This small molecule binds to this protein.
Small molecule (SMILES): N[C@@H](CCC(=O)O)C(=O)O

Sequence of chain 1.B:
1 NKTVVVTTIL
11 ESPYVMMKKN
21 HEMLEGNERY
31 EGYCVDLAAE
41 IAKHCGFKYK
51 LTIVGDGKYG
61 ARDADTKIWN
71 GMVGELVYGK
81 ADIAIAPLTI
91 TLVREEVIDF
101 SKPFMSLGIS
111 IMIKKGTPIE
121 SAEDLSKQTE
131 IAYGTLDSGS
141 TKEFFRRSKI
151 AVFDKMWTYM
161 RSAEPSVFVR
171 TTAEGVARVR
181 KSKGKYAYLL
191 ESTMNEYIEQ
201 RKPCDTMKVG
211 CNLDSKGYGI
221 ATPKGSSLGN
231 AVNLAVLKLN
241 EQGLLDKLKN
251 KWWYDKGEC

Binding-site contacts:
Ligand atom CA contacts residue THR89 of chain 1.B at 3.6 Å.
Ligand atom OXT contacts residue LEU88 of chain 1.B at 3.6 Å.
Ligand atom OXT contacts residue SER140 of chain 1.B at 4.1 Å.
Ligand atom OXT contacts residue PRO87 of chain 1.B at 3.8 Å.
Ligand atom OE2 contacts residue SER140 of chain 1.B at 3.3 Å (h-bond).
Ligand atom CG contacts residue GLU191 of chain 1.B at 3.1 Å.
Ligand atom N contacts residue TYR218 of chain 1.B at 3.6 Å.
Ligand atom C contacts residue GLY139 of chain 1.B at 4.1 Å.
Ligand atom CB contacts residue LEU136 of chain 1.B at 3.8 Å (hydrophobic).
Ligand atom CA contacts residue SER140 of chain 1.B at 3.1 Å.
Ligand atom O contacts residue TYR59 of chain 1.B at 3.8 Å.
Ligand atom CB contacts residue TYR59 of chain 1.B at 3.6 Å (hydrophobic).
Ligand atom N contacts residue SER140 of chain 1.B at 3.7 Å.
Ligand atom C contacts residue THR89 of chain 1.B at 4.0 Å.
Ligand atom CD contacts residue LEU136 of chain 1.B at 4.0 Å (hydrophobic).
Ligand atom OXT contacts residue THR89 of chain 1.B at 3.1 Å (h-bond).
Ligand atom O contacts residue SER140 of chain 1.B at 2.5 Å (h-bond).
Ligand atom CB contacts residue GLU191 of chain 1.B at 3.7 Å.
Ligand atom OXT contacts residue ARG94 of chain 1.B at 2.9 Å (salt-bridge).
Ligand atom CD contacts residue GLU191 of chain 1.B at 3.7 Å.
Ligand atom OE1 contacts residue THR141 of chain 1.B at 2.5 Å (h-bond).
Ligand atom N contacts residue TYR59 of chain 1.B at 4.2 Å.
Ligand atom OE2 contacts residue THR141 of chain 1.B at 3.3 Å (h-bond).
Ligand atom CG contacts residue LEU136 of chain 1.B at 3.7 Å (hydrophobic).
Ligand atom CA contacts residue TYR59 of chain 1.B at 4.1 Å (hydrophobic).
Ligand atom OE2 contacts residue LEU136 of chain 1.B at 3.8 Å.
Ligand atom O contacts residue ARG94 of chain 1.B at 2.9 Å (salt-bridge).
Ligand atom OE2 contacts residue GLY139 of chain 1.B at 3.4 Å.
Ligand atom OE1 contacts residue GLU191 of chain 1.B at 3.5 Å.
Ligand atom CA contacts residue GLU191 of chain 1.B at 3.3 Å.
Ligand atom C contacts residue SER140 of chain 1.B at 3.3 Å.
Ligand atom OXT contacts residue TYR59 of chain 1.B at 3.2 Å.
Ligand atom C contacts residue TYR59 of chain 1.B at 3.6 Å (hydrophobic).
Ligand atom N contacts residue GLU191 of chain 1.B at 2.7 Å (salt-bridge).
Ligand atom N contacts residue THR89 of chain 1.B at 2.9 Å (h-bond).
Ligand atom C contacts residue ARG94 of chain 1.B at 3.5 Å.
Ligand atom O contacts residue GLY139 of chain 1.B at 3.0 Å.
Ligand atom N contacts residue PRO87 of chain 1.B at 3.1 Å (h-bond).
Ligand atom CD contacts residue THR141 of chain 1.B at 3.4 Å.
Ligand atom CA contacts residue PRO87 of chain 1.B at 4.2 Å (hydrophobic).